Sequence of chain 1.C:
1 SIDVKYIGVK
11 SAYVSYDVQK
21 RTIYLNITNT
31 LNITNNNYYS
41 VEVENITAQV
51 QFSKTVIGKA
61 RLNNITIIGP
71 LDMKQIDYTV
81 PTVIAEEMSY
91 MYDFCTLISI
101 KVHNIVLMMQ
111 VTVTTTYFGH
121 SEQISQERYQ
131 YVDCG

Sequence of chain 1.A:
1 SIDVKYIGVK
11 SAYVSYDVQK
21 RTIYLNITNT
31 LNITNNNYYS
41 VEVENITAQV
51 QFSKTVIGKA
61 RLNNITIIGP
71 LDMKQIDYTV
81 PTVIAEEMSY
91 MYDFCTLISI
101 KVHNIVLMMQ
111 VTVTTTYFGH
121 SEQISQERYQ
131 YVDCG

The small molecule below binds the protein below.
Small molecule (SMILES): CC(=O)N[C@@H]1[C@@H](O)[C@H](O)[C@@H](CO)O[C@H]1O

Binding-site contacts:
Ligand atom C4 contacts residue NAG1 of chain 1.N at 4.5 Å.
Ligand atom C1 contacts residue NAG1 of chain 1.J at 4.4 Å.
Ligand atom C7 contacts residue ASN32 of chain 1.A at 3.1 Å.
Ligand atom C5 contacts residue NAG1 of chain 1.J at 3.1 Å.
Ligand atom C1 contacts residue ASN32 of chain 1.A at 1.4 Å.
Ligand atom C5 contacts residue ASN32 of chain 1.A at 3.7 Å.
Ligand atom O6 contacts residue NAG1 of chain 1.N at 3.1 Å.
Ligand atom O6 contacts residue THR34 of chain 1.C at 3.6 Å.
Ligand atom C1 contacts residue ASN32 of chain 1.C at 4.5 Å.
Ligand atom C7 contacts residue NAG1 of chain 1.J at 3.8 Å.
Ligand atom O5 contacts residue THR34 of chain 1.A at 4.0 Å.
Ligand atom C5 contacts residue THR34 of chain 1.A at 3.9 Å.
Ligand atom C7 contacts residue NAG1 of chain 1.N at 4.3 Å.
Ligand atom O7 contacts residue ASN32 of chain 1.C at 4.5 Å.
Ligand atom O3 contacts residue NAG1 of chain 1.N at 4.5 Å.
Ligand atom N2 contacts residue ASN32 of chain 1.A at 2.9 Å (h-bond).
Ligand atom C3 contacts residue NAG1 of chain 1.J at 4.5 Å.
Ligand atom O7 contacts residue NAG1 of chain 1.N at 3.4 Å.
Ligand atom C4 contacts residue NAG1 of chain 1.J at 4.1 Å.
Ligand atom C6 contacts residue THR34 of chain 1.A at 3.2 Å.
Ligand atom O5 contacts residue NAG1 of chain 1.J at 3.9 Å.
Ligand atom C4 contacts residue ASN32 of chain 1.A at 4.2 Å.
Ligand atom C2 contacts residue NAG1 of chain 1.N at 4.4 Å.
Ligand atom O5 contacts residue NAG1 of chain 1.N at 4.4 Å.
Ligand atom C8 contacts residue ASN32 of chain 1.A at 4.3 Å.
Ligand atom O5 contacts residue ASN32 of chain 1.A at 2.4 Å (h-bond).
Ligand atom O7 contacts residue ASN32 of chain 1.A at 3.0 Å (h-bond).
Ligand atom N2 contacts residue NAG1 of chain 1.J at 3.5 Å (h-bond).
Ligand atom C6 contacts residue NAG1 of chain 1.J at 3.4 Å.
Ligand atom O4 contacts residue NAG1 of chain 1.J at 4.0 Å.
Ligand atom O6 contacts residue THR34 of chain 1.A at 4.0 Å.
Ligand atom O5 contacts residue ASN32 of chain 1.C at 4.1 Å.
Ligand atom C3 contacts residue ASN32 of chain 1.A at 3.8 Å.
Ligand atom C6 contacts residue NAG1 of chain 1.N at 4.4 Å.
Ligand atom C2 contacts residue ASN32 of chain 1.A at 2.4 Å.
Ligand atom C8 contacts residue NAG1 of chain 1.J at 3.4 Å.